Binding-site contacts:
Ligand atom CG2 contacts residue LYS24 of chain 1.A at 4.0 Å.
Ligand atom CDW contacts residue SER25 of chain 1.A at 3.6 Å.
Ligand atom O2 contacts residue VAL99 of chain 1.A at 4.0 Å.
Ligand atom CG1 contacts residue LEU102 of chain 1.A at 3.6 Å (hydrophobic).
Ligand atom CDW contacts residue CYS26 of chain 1.A at 4.2 Å (hydrophobic).
Ligand atom CG4 contacts residue ASP98 of chain 1.A at 3.6 Å.
Ligand atom CEB contacts residue VAL99 of chain 1.A at 3.8 Å (hydrophobic).
Ligand atom CDW contacts residue LYS24 of chain 1.A at 3.3 Å.
Ligand atom CE5 contacts residue CYS26 of chain 1.A at 3.8 Å (hydrophobic).
Ligand atom CEB contacts residue LEU127 of chain 1.A at 4.1 Å (hydrophobic).
Ligand atom CDM contacts residue LYS24 of chain 1.A at 3.1 Å.
Ligand atom CEB contacts residue LEU102 of chain 1.A at 4.1 Å (hydrophobic).
Ligand atom CEV contacts residue LYS27 of chain 1.A at 3.9 Å.
Ligand atom CG3 contacts residue LYS27 of chain 1.A at 3.7 Å.
Ligand atom NEC contacts residue SER100 of chain 1.A at 4.1 Å.
Ligand atom O2 contacts residue CYS26 of chain 1.A at 2.8 Å (h-bond).
Ligand atom NDB contacts residue LEU127 of chain 1.A at 3.8 Å.
Ligand atom CG4 contacts residue SER100 of chain 1.A at 3.9 Å.
Ligand atom CG4 contacts residue LYS27 of chain 1.A at 4.1 Å.
Ligand atom CG3 contacts residue SER25 of chain 1.A at 3.7 Å.
Ligand atom CDC contacts residue SER100 of chain 1.A at 4.1 Å.
Ligand atom NDB contacts residue SER100 of chain 1.A at 3.8 Å.
Ligand atom NDV contacts residue LYS27 of chain 1.A at 3.4 Å.
Ligand atom NDB contacts residue LEU102 of chain 1.A at 3.0 Å (h-bond).
Ligand atom CE5 contacts residue VAL99 of chain 1.A at 3.9 Å (hydrophobic).
Ligand atom CG1 contacts residue SER100 of chain 1.A at 3.9 Å.
Ligand atom CE5 contacts residue ASP98 of chain 1.A at 4.0 Å.
Ligand atom CE5 contacts residue LYS27 of chain 1.A at 3.7 Å.
Ligand atom NEM contacts residue LYS24 of chain 1.A at 3.9 Å.
Ligand atom ND5 contacts residue ASP98 of chain 1.A at 2.9 Å (salt-bridge).
Ligand atom CD6 contacts residue LYS27 of chain 1.A at 4.2 Å.
Ligand atom CE5 contacts residue SER100 of chain 1.A at 3.4 Å.
Ligand atom CEB contacts residue SER100 of chain 1.A at 4.0 Å.
Ligand atom ND5 contacts residue SER100 of chain 1.A at 3.4 Å (h-bond).
Ligand atom ND5 contacts residue LYS27 of chain 1.A at 3.2 Å (salt-bridge).
Ligand atom ND5 contacts residue VAL99 of chain 1.A at 4.1 Å.
Ligand atom O2 contacts residue LYS24 of chain 1.A at 2.6 Å (salt-bridge).
Ligand atom NDB contacts residue VAL99 of chain 1.A at 3.7 Å.
Ligand atom CDW contacts residue LYS27 of chain 1.A at 3.9 Å.
Ligand atom NEW contacts residue LYS24 of chain 1.A at 4.0 Å.

The protein below binds the small molecule below.
Small molecule (SMILES): O->[Cu](<-O)(n1ccnc1)(n1ccnc1)(n1ccnc1)n1ccnc1

Sequence of chain 1.A:
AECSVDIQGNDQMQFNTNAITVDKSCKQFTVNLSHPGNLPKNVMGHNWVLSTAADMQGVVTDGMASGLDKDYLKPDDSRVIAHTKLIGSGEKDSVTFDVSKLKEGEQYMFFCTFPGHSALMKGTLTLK